The protein below binds the small molecule below.
Small molecule (SMILES): CC(C)C[C@@H](NC(=O)[C@H](Cc1ccccc1)NC(=O)c1cnccn1)B(O)O

Binding-site contacts:
Ligand atom O04 contacts residue PRO107 of chain 1.F at 3.2 Å.
Ligand atom O20 contacts residue GLY51 of chain 1.F at 2.9 Å (h-bond).
Ligand atom C22 contacts residue LEU108 of chain 1.F at 3.9 Å (hydrophobic).
Ligand atom O23 contacts residue VAL53 of chain 1.F at 2.8 Å (h-bond).
Ligand atom N12 contacts residue LEU108 of chain 1.F at 3.0 Å (h-bond).
Ligand atom C18 contacts residue HIS105 of chain 1.F at 3.2 Å.
Ligand atom N24 contacts residue LEU108 of chain 1.F at 3.9 Å.
Ligand atom C15 contacts residue MET81 of chain 1.F at 3.1 Å (hydrophobic).
Ligand atom B14 contacts residue HIS105 of chain 1.F at 3.9 Å.
Ligand atom C21 contacts residue LEU108 of chain 1.F at 4.0 Å (hydrophobic).
Ligand atom C16 contacts residue SER80 of chain 1.F at 3.7 Å.
Ligand atom O20 contacts residue SER80 of chain 1.F at 2.6 Å (h-bond).
Ligand atom O19 contacts residue LEU108 of chain 1.F at 3.7 Å.
Ligand atom C02 contacts residue LEU108 of chain 1.F at 3.5 Å (hydrophobic).
Ligand atom O20 contacts residue GLY50 of chain 1.F at 3.5 Å.
Ligand atom C18 contacts residue PRO107 of chain 1.F at 3.6 Å (hydrophobic).
Ligand atom C17 contacts residue MET81 of chain 1.F at 3.5 Å (hydrophobic).
Ligand atom C18 contacts residue SER80 of chain 1.F at 3.7 Å.
Ligand atom C22 contacts residue VAL53 of chain 1.F at 3.9 Å (hydrophobic).
Ligand atom C15 contacts residue SER80 of chain 1.F at 2.6 Å.
Ligand atom C13 contacts residue GLY51 of chain 1.F at 3.1 Å.
Ligand atom C15 contacts residue GLY51 of chain 1.F at 3.9 Å.
Ligand atom O19 contacts residue HIS105 of chain 1.F at 2.9 Å (h-bond).
Ligand atom C13 contacts residue SER80 of chain 1.F at 2.8 Å.
Ligand atom C26 contacts residue ILE125 of chain 1.F at 3.9 Å (hydrophobic).
Ligand atom C11 contacts residue LEU108 of chain 1.F at 3.8 Å (hydrophobic).
Ligand atom N03 contacts residue SER80 of chain 1.F at 3.6 Å.
Ligand atom C05 contacts residue LEU108 of chain 1.F at 3.7 Å (hydrophobic).
Ligand atom C01 contacts residue GLY51 of chain 1.F at 3.5 Å.
Ligand atom N12 contacts residue VAL53 of chain 1.F at 3.9 Å.
Ligand atom B14 contacts residue SER80 of chain 1.F at 2.0 Å.
Ligand atom O23 contacts residue SER52 of chain 1.F at 3.4 Å.
Ligand atom N24 contacts residue VAL53 of chain 1.F at 3.6 Å.
Ligand atom C21 contacts residue VAL53 of chain 1.F at 3.5 Å (hydrophobic).
Ligand atom C25 contacts residue ILE125 of chain 1.F at 3.4 Å (hydrophobic).
Ligand atom O19 contacts residue SER80 of chain 1.F at 2.3 Å (h-bond).
Ligand atom C18 contacts residue GLN106 of chain 1.F at 3.7 Å.
Ligand atom B14 contacts residue GLY51 of chain 1.F at 3.7 Å.
Ligand atom O04 contacts residue LEU108 of chain 1.F at 2.3 Å (h-bond).
Ligand atom C01 contacts residue LEU108 of chain 1.F at 3.7 Å (hydrophobic).

Sequence of chain 1.F:
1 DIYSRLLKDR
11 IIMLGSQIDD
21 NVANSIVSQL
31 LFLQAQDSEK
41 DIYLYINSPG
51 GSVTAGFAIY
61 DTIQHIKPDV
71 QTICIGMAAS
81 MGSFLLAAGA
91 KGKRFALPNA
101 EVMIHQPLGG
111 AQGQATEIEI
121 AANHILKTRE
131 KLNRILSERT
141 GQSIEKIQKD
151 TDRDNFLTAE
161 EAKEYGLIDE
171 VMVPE